This protein binds this small molecule.
Small molecule (SMILES): CC(=O)N[C@H]1[C@H](O[C@H]2[C@H](O)[C@@H](NC(C)=O)CO[C@@H]2CO)O[C@H](CO)[C@@H](O)[C@@H]1O

Sequence of chain 3.D:
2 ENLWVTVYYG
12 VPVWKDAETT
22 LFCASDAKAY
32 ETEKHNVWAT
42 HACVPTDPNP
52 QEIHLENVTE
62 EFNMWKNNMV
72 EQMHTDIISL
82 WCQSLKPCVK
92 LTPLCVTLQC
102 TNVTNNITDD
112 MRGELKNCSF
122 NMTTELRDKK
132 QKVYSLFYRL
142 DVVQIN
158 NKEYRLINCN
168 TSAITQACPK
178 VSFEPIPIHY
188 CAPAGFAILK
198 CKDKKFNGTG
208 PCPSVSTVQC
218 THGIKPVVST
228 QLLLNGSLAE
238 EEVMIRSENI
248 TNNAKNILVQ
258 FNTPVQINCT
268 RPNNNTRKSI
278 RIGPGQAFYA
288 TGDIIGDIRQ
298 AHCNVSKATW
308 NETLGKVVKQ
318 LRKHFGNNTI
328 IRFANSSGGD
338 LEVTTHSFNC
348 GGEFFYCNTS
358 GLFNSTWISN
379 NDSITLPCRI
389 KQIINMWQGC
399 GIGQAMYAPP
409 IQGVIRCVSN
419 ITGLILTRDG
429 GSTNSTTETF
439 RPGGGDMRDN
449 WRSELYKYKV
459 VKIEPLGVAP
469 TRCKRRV

Binding-site contacts:
Ligand atom C2 contacts residue ASN167 of chain 3.D at 2.4 Å.
Ligand atom C1 contacts residue ASN167 of chain 3.D at 1.4 Å.
Ligand atom C4 contacts residue ASN167 of chain 3.D at 4.2 Å.
Ligand atom C8 contacts residue ASN167 of chain 3.D at 3.3 Å.
Ligand atom O5 contacts residue ARG162 of chain 3.D at 3.6 Å.
Ligand atom C1 contacts residue THR168 of chain 3.D at 4.3 Å.
Ligand atom O5 contacts residue ASN167 of chain 3.D at 2.4 Å (h-bond).
Ligand atom C6 contacts residue ILE164 of chain 3.D at 3.8 Å (hydrophobic).
Ligand atom C5 contacts residue ASN167 of chain 3.D at 3.7 Å.
Ligand atom C7 contacts residue ASN167 of chain 3.D at 3.2 Å.
Ligand atom C1 contacts residue ARG162 of chain 3.D at 4.3 Å.
Ligand atom C3 contacts residue ASN167 of chain 3.D at 3.7 Å.
Ligand atom O6 contacts residue VAL144 of chain 3.D at 4.1 Å.
Ligand atom O7 contacts residue ARG278 of chain 2.D at 4.3 Å.
Ligand atom O6 contacts residue ILE164 of chain 3.D at 4.2 Å.
Ligand atom O7 contacts residue ASN167 of chain 3.D at 4.2 Å.
Ligand atom N2 contacts residue ASN167 of chain 3.D at 2.8 Å (h-bond).
Ligand atom O6 contacts residue ARG162 of chain 3.D at 3.4 Å (salt-bridge).

Sequence of chain 2.D:
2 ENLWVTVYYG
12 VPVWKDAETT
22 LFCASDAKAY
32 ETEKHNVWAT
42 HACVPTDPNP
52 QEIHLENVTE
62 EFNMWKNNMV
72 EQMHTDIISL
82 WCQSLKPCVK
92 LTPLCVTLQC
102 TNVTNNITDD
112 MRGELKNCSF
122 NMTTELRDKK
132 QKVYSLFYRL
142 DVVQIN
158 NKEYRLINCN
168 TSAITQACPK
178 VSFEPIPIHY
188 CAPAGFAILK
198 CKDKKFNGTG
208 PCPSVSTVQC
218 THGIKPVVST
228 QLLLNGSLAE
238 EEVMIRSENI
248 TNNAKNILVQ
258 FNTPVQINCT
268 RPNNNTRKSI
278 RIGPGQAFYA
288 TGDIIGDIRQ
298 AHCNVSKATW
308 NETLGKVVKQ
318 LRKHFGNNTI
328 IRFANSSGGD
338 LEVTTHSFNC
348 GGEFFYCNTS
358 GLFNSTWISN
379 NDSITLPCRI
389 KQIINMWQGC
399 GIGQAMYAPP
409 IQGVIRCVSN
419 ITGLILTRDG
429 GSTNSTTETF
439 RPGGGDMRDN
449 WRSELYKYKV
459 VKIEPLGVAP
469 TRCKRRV